The small molecule below binds the protein below.
Small molecule (SMILES): Nc1ncnc2c1ncn2[C@H]1C[C@H](O)[C@@H](COP(=O)(O)O)O1

Sequence of chain 1.A:
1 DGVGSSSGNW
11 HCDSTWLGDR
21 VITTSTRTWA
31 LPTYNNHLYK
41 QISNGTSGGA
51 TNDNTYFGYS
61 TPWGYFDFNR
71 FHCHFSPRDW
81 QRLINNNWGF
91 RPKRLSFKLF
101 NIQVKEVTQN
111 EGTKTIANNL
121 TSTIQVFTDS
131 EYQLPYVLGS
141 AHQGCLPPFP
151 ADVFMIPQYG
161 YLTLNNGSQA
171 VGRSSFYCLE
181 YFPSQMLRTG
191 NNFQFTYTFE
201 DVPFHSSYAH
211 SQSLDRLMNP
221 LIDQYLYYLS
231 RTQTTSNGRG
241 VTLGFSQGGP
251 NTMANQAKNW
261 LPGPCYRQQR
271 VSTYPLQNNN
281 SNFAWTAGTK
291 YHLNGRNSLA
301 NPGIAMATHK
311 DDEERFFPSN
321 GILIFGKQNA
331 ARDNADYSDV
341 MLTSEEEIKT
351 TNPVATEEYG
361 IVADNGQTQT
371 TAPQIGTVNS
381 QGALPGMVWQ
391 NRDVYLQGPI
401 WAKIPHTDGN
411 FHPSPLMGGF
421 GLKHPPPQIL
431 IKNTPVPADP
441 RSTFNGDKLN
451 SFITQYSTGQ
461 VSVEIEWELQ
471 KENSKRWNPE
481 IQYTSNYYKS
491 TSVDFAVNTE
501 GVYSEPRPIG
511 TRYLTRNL

Binding-site contacts:
Ligand atom N6 contacts residue PHE420 of chain 1.A at 3.7 Å.
Ligand atom N7 contacts residue SER414 of chain 1.A at 3.6 Å.
Ligand atom N7 contacts residue PRO203 of chain 1.A at 4.0 Å.
Ligand atom C3' contacts residue HIS412 of chain 1.A at 4.0 Å.
Ligand atom N9 contacts residue PRO203 of chain 1.A at 4.4 Å.
Ligand atom N3 contacts residue PRO413 of chain 1.A at 3.8 Å.
Ligand atom C2' contacts residue PRO413 of chain 1.A at 3.8 Å (hydrophobic).
Ligand atom C6 contacts residue GLY421 of chain 1.A at 3.6 Å.
Ligand atom N6 contacts residue PRO415 of chain 1.A at 4.2 Å.
Ligand atom C2 contacts residue VAL202 of chain 1.A at 4.2 Å (hydrophobic).
Ligand atom N1 contacts residue GLY421 of chain 1.A at 3.1 Å (h-bond).
Ligand atom N6 contacts residue SER414 of chain 1.A at 3.7 Å.
Ligand atom C6 contacts residue PRO413 of chain 1.A at 3.8 Å (hydrophobic).
Ligand atom C2 contacts residue GLY421 of chain 1.A at 3.4 Å.
Ligand atom C6 contacts residue VAL202 of chain 1.A at 4.2 Å (hydrophobic).
Ligand atom N1 contacts residue VAL202 of chain 1.A at 3.7 Å.
Ligand atom C6 contacts residue SER414 of chain 1.A at 4.0 Å.
Ligand atom C2' contacts residue HIS412 of chain 1.A at 3.1 Å.
Ligand atom N9 contacts residue PRO413 of chain 1.A at 4.3 Å.
Ligand atom C4 contacts residue PRO203 of chain 1.A at 4.2 Å (hydrophobic).
Ligand atom C5 contacts residue PRO203 of chain 1.A at 3.9 Å (hydrophobic).
Ligand atom C8 contacts residue PRO203 of chain 1.A at 4.2 Å (hydrophobic).
Ligand atom O3' contacts residue PRO413 of chain 1.A at 4.2 Å.
Ligand atom N7 contacts residue ASN391 of chain 1.A at 3.9 Å.
Ligand atom N1 contacts residue PRO413 of chain 1.A at 3.5 Å (h-bond).
Ligand atom N7 contacts residue HIS412 of chain 1.A at 4.1 Å.
Ligand atom C4 contacts residue PRO413 of chain 1.A at 4.0 Å (hydrophobic).
Ligand atom C6 contacts residue PRO203 of chain 1.A at 4.3 Å (hydrophobic).
Ligand atom C8 contacts residue HIS412 of chain 1.A at 3.4 Å.
Ligand atom C8 contacts residue SER414 of chain 1.A at 4.3 Å.
Ligand atom C5 contacts residue SER414 of chain 1.A at 3.9 Å.
Ligand atom C1' contacts residue PRO413 of chain 1.A at 3.9 Å (hydrophobic).
Ligand atom C2 contacts residue ILE404 of chain 1.A at 4.4 Å (hydrophobic).
Ligand atom N9 contacts residue HIS412 of chain 1.A at 4.3 Å.
Ligand atom N6 contacts residue GLY421 of chain 1.A at 3.3 Å (h-bond).
Ligand atom N1 contacts residue PHE420 of chain 1.A at 4.2 Å.
Ligand atom C1' contacts residue HIS412 of chain 1.A at 4.3 Å.
Ligand atom C5 contacts residue PRO413 of chain 1.A at 4.0 Å (hydrophobic).
Ligand atom C2 contacts residue PRO413 of chain 1.A at 3.5 Å (hydrophobic).
Ligand atom N6 contacts residue GLY419 of chain 1.A at 3.5 Å (h-bond).